Binding-site contacts:
Ligand atom C2 contacts residue VAL38 of chain 1.B at 4.2 Å (hydrophobic).
Ligand atom C1 contacts residue ILE39 of chain 1.B at 4.2 Å (hydrophobic).
Ligand atom C7 contacts residue ASN70 of chain 1.B at 3.1 Å.
Ligand atom O5 contacts residue ASN70 of chain 1.B at 2.4 Å (h-bond).
Ligand atom O7 contacts residue VAL38 of chain 1.B at 3.6 Å.
Ligand atom C6 contacts residue THR40 of chain 1.B at 4.2 Å.
Ligand atom C7 contacts residue VAL38 of chain 1.B at 4.5 Å (hydrophobic).
Ligand atom C4 contacts residue ASN70 of chain 1.B at 4.3 Å.
Ligand atom N2 contacts residue ASN70 of chain 1.B at 2.8 Å (h-bond).
Ligand atom C6 contacts residue VAL38 of chain 1.B at 4.1 Å (hydrophobic).
Ligand atom C5 contacts residue VAL38 of chain 1.B at 3.7 Å (hydrophobic).
Ligand atom C7 contacts residue ILE39 of chain 1.B at 3.8 Å (hydrophobic).
Ligand atom C8 contacts residue GLU31 of chain 1.B at 4.4 Å.
Ligand atom C8 contacts residue ASN70 of chain 1.B at 4.3 Å.
Ligand atom O7 contacts residue ILE39 of chain 1.B at 2.6 Å (h-bond).
Ligand atom O7 contacts residue ASN70 of chain 1.B at 2.9 Å (h-bond).
Ligand atom O5 contacts residue VAL38 of chain 1.B at 4.3 Å.
Ligand atom C3 contacts residue VAL38 of chain 1.B at 4.4 Å (hydrophobic).
Ligand atom C3 contacts residue ASN70 of chain 1.B at 3.8 Å.
Ligand atom C2 contacts residue ASN70 of chain 1.B at 2.4 Å.
Ligand atom C5 contacts residue ASN70 of chain 1.B at 3.7 Å.
Ligand atom C8 contacts residue ILE39 of chain 1.B at 4.0 Å (hydrophobic).
Ligand atom O5 contacts residue ILE39 of chain 1.B at 4.4 Å.
Ligand atom C4 contacts residue VAL38 of chain 1.B at 3.7 Å (hydrophobic).
Ligand atom C1 contacts residue ASN70 of chain 1.B at 1.4 Å.
Ligand atom C6 contacts residue ILE39 of chain 1.B at 3.9 Å (hydrophobic).

The protein below binds the small molecule below.
Small molecule (SMILES): CC(=O)N[C@H]1[C@H](O[C@H]2[C@H](O)[C@@H](NC(C)=O)CO[C@@H]2CO[C@@H]2O[C@@H](C)[C@@H](O)[C@@H](O)[C@@H]2O)O[C@H](CO)[C@@H](O[C@@H]2O[C@H](CO[C@H]3O[C@H](CO)[C@@H](O)[C@H](O)[C@@H]3O)[C@@H](O)[C@H](O)[C@@H]2O)[C@@H]1O

Sequence of chain 1.B:
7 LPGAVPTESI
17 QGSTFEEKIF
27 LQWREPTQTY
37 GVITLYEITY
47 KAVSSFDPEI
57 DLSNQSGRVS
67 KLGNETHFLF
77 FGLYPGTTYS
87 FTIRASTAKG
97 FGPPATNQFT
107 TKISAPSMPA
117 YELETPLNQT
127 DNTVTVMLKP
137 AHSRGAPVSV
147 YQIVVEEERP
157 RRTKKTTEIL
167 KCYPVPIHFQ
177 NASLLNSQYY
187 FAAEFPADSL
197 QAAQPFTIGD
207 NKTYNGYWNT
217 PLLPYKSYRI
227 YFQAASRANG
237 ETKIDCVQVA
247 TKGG